Sequence of chain 2.A:
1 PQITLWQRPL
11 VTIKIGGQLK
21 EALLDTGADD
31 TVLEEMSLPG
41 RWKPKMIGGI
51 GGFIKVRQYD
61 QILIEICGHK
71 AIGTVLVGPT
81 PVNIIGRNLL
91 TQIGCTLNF

Sequence of chain 1.A:
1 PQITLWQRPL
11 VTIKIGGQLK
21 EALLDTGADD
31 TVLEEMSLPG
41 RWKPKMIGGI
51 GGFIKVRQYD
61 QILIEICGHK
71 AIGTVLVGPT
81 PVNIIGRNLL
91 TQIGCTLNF

The protein below binds the small molecule below.
Small molecule (SMILES): CN/C(C)=C1\C(=O)Nc2ccc(S(=O)(=O)N(CC(C)C)C[C@@H](O)[C@H](Cc3ccccc3)NC(=O)O[C@H]3CO[C@H]4OCC[C@H]43)cc21

Binding-site contacts:
Ligand atom N1 contacts residue 0TQ1 of chain 2.B at 0.8 Å (h-bond).
Ligand atom O2 contacts residue 0TQ1 of chain 2.B at 0.6 Å (h-bond).
Ligand atom O7 contacts residue 0TQ1 of chain 2.B at 2.2 Å.
Ligand atom C36 contacts residue 0TQ1 of chain 2.B at 1.6 Å.
Ligand atom C31 contacts residue 0TQ1 of chain 2.B at 0.4 Å.
Ligand atom C23 contacts residue 0TQ1 of chain 2.B at 1.1 Å.
Ligand atom C33 contacts residue 0TQ1 of chain 2.B at 0.6 Å.
Ligand atom C27 contacts residue 0TQ1 of chain 2.B at 2.1 Å.
Ligand atom C24 contacts residue 0TQ1 of chain 2.B at 0.9 Å.
Ligand atom C30 contacts residue 0TQ1 of chain 2.B at 1.4 Å.
Ligand atom C4 contacts residue 0TQ1 of chain 2.B at 0.6 Å.
Ligand atom O3 contacts residue 0TQ1 of chain 2.B at 1.1 Å (h-bond).
Ligand atom O4 contacts residue 0TQ1 of chain 2.B at 2.0 Å (h-bond).
Ligand atom C7 contacts residue 0TQ1 of chain 2.B at 0.8 Å.
Ligand atom O5 contacts residue 0TQ1 of chain 2.B at 1.1 Å (h-bond).
Ligand atom C8 contacts residue 0TQ1 of chain 2.B at 0.8 Å.
Ligand atom C16 contacts residue 0TQ1 of chain 2.B at 0.8 Å.
Ligand atom C5 contacts residue 0TQ1 of chain 2.B at 1.5 Å.
Ligand atom C14 contacts residue 0TQ1 of chain 2.B at 1.0 Å.
Ligand atom C25 contacts residue 0TQ1 of chain 2.B at 0.8 Å.
Ligand atom C26 contacts residue 0TQ1 of chain 2.B at 1.8 Å.
Ligand atom C28 contacts residue 0TQ1 of chain 2.B at 1.4 Å.
Ligand atom C10 contacts residue 0TQ1 of chain 2.B at 1.1 Å.
Ligand atom C34 contacts residue 0TQ1 of chain 2.B at 1.2 Å.
Ligand atom C6 contacts residue 0TQ1 of chain 2.B at 0.1 Å.
Ligand atom S1 contacts residue 0TQ1 of chain 2.B at 0.6 Å (h-bond).
Ligand atom C35 contacts residue 0TQ1 of chain 2.B at 0.8 Å.
Ligand atom C11 contacts residue 0TQ1 of chain 2.B at 2.2 Å.
Ligand atom C9 contacts residue 0TQ1 of chain 2.B at 0.9 Å.
Ligand atom N3 contacts residue 0TQ1 of chain 2.B at 1.3 Å (h-bond).
Ligand atom C3 contacts residue 0TQ1 of chain 2.B at 1.0 Å.
Ligand atom C15 contacts residue 0TQ1 of chain 2.B at 1.6 Å.
Ligand atom O1 contacts residue 0TQ1 of chain 2.B at 1.2 Å.
Ligand atom C29 contacts residue 0TQ1 of chain 2.B at 2.2 Å.
Ligand atom C37 contacts residue 0TQ1 of chain 2.B at 1.8 Å.
Ligand atom N2 contacts residue 0TQ1 of chain 2.B at 0.8 Å (h-bond).
Ligand atom O6 contacts residue 0TQ1 of chain 2.B at 1.2 Å.
Ligand atom C32 contacts residue 0TQ1 of chain 2.B at 0.9 Å.
Ligand atom C1 contacts residue 0TQ1 of chain 2.B at 0.4 Å.
Ligand atom C2 contacts residue 0TQ1 of chain 2.B at 1.3 Å.